This protein binds this small molecule.
Small molecule (SMILES): C=C(C)[C@H]1CN[C@H](C(=O)O)[C@H]1CC(=O)O

Sequence of chain 1.A:
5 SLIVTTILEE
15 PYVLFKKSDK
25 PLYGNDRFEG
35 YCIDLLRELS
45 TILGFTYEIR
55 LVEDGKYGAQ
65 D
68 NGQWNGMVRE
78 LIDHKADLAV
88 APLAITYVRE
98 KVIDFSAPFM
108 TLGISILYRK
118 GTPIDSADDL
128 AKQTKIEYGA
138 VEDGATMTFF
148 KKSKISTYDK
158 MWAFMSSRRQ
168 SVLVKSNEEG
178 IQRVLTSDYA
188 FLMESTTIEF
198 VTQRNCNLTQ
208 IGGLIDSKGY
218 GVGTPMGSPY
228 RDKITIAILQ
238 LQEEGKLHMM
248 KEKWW

Binding-site contacts:
Ligand atom CD2 contacts residue TYR61 of chain 1.A at 3.4 Å (hydrophobic).
Ligand atom CD1 contacts residue TYR61 of chain 1.A at 4.1 Å (hydrophobic).
Ligand atom N contacts residue TYR61 of chain 1.A at 4.1 Å.
Ligand atom CD2 contacts residue ASN174 of chain 1.A at 3.1 Å.
Ligand atom CG1 contacts residue GLU191 of chain 1.A at 4.2 Å.
Ligand atom OD1 contacts residue THR143 of chain 1.A at 3.1 Å (h-bond).
Ligand atom OXT contacts residue TYR61 of chain 1.A at 4.2 Å.
Ligand atom CD contacts residue TYR61 of chain 1.A at 3.5 Å (hydrophobic).
Ligand atom CB contacts residue GLU191 of chain 1.A at 4.0 Å.
Ligand atom OXT contacts residue ALA142 of chain 1.A at 3.2 Å (h-bond).
Ligand atom C contacts residue GLU191 of chain 1.A at 4.1 Å.
Ligand atom CD1 contacts residue VAL138 of chain 1.A at 3.4 Å (hydrophobic).
Ligand atom CG1 contacts residue THR143 of chain 1.A at 3.3 Å.
Ligand atom CD2 contacts residue GLU13 of chain 1.A at 3.9 Å.
Ligand atom OD1 contacts residue ALA142 of chain 1.A at 3.0 Å (h-bond).
Ligand atom OD2 contacts residue THR143 of chain 1.A at 2.8 Å (h-bond).
Ligand atom OXT contacts residue GLY141 of chain 1.A at 3.9 Å.
Ligand atom CD contacts residue PRO89 of chain 1.A at 3.4 Å (hydrophobic).
Ligand atom CG2 contacts residue ASN174 of chain 1.A at 3.8 Å.
Ligand atom CA contacts residue GLU191 of chain 1.A at 3.1 Å.
Ligand atom CB1 contacts residue GLU191 of chain 1.A at 3.4 Å.
Ligand atom O contacts residue ALA142 of chain 1.A at 4.1 Å.
Ligand atom CG1 contacts residue ALA142 of chain 1.A at 4.2 Å (hydrophobic).
Ligand atom O contacts residue ALA91 of chain 1.A at 2.9 Å (h-bond).
Ligand atom CA contacts residue PRO89 of chain 1.A at 4.1 Å (hydrophobic).
Ligand atom N contacts residue PRO89 of chain 1.A at 2.8 Å (h-bond).
Ligand atom OD1 contacts residue GLY141 of chain 1.A at 3.2 Å.
Ligand atom N contacts residue TYR217 of chain 1.A at 4.1 Å.
Ligand atom CG2 contacts residue TYR61 of chain 1.A at 4.0 Å (hydrophobic).
Ligand atom OXT contacts residue ARG96 of chain 1.A at 2.9 Å (salt-bridge).
Ligand atom O contacts residue TYR61 of chain 1.A at 4.1 Å.
Ligand atom O contacts residue LEU90 of chain 1.A at 3.8 Å.
Ligand atom C contacts residue ALA91 of chain 1.A at 4.0 Å (hydrophobic).
Ligand atom CG contacts residue TYR61 of chain 1.A at 3.8 Å (hydrophobic).
Ligand atom O contacts residue ARG96 of chain 1.A at 2.7 Å (salt-bridge).
Ligand atom C contacts residue ARG96 of chain 1.A at 3.5 Å.
Ligand atom N contacts residue GLU191 of chain 1.A at 2.9 Å (salt-bridge).
Ligand atom CD contacts residue GLU191 of chain 1.A at 3.6 Å.
Ligand atom O contacts residue PRO89 of chain 1.A at 3.7 Å.
Ligand atom C contacts residue ALA142 of chain 1.A at 3.8 Å (hydrophobic).